Sequence of chain 5.A:
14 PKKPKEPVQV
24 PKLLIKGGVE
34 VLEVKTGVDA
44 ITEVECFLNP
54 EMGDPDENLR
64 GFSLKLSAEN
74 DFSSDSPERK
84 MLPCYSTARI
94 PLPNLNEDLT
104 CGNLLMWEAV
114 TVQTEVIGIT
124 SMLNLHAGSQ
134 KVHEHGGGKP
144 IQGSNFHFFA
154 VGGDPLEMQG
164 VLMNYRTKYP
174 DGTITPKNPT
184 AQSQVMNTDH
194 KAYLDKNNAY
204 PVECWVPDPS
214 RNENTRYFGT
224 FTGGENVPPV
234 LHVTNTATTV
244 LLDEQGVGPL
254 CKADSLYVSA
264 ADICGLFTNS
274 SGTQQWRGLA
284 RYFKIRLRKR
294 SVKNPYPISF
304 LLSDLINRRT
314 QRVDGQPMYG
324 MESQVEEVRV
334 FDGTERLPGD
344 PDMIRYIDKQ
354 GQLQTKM

This small molecule binds to this protein.
Small molecule (SMILES): CC(=O)N[C@H]1[C@H]([C@H](O)[C@H](O)CO)O[C@@](O[C@H](CO)[C@@H](O)[C@@H]2O[C@@H](C(=O)O)C[C@H](O)[C@H]2NC(C)=O)(C(=O)O)C[C@@H]1O

Sequence of chain 5.E:
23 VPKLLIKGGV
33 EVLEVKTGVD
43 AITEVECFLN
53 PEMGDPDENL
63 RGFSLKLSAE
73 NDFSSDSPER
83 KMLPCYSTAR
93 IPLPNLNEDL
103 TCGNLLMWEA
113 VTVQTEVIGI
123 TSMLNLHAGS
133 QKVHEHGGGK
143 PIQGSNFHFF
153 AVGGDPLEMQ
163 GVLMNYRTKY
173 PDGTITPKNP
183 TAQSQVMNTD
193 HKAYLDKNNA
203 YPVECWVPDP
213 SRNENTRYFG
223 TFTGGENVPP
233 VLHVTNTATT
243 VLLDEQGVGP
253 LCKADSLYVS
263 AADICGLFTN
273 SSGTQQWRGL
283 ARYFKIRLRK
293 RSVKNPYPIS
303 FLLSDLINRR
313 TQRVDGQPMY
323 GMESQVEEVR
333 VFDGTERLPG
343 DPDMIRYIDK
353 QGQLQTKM

Sequence of chain 5.D:
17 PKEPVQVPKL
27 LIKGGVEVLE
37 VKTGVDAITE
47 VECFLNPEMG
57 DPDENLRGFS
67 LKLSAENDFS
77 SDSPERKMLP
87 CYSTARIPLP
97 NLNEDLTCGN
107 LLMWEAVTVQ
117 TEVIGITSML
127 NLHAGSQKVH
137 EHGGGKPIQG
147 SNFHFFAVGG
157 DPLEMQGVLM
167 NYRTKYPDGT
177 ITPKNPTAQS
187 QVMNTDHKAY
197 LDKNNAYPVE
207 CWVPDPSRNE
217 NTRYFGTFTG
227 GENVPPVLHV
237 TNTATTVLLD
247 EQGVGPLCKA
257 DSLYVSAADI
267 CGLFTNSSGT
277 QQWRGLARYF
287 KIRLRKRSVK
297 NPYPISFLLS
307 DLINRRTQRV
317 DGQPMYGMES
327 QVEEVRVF

Binding-site contacts:
Ligand atom C9 contacts residue LEU67 of chain 5.E at 4.0 Å (hydrophobic).
Ligand atom C6 contacts residue LYS68 of chain 5.E at 4.0 Å.
Ligand atom C11 contacts residue GLN278 of chain 5.E at 3.5 Å.
Ligand atom C9 contacts residue LYS68 of chain 5.E at 3.8 Å.
Ligand atom O8 contacts residue THR276 of chain 5.E at 4.0 Å.
Ligand atom O10 contacts residue LEU62 of chain 5.E at 2.8 Å.
Ligand atom O1B contacts residue LYS68 of chain 5.E at 3.1 Å.
Ligand atom C1 contacts residue THR276 of chain 5.E at 3.3 Å.
Ligand atom O9 contacts residue GLN278 of chain 5.E at 4.0 Å.
Ligand atom C10 contacts residue GLN278 of chain 5.E at 4.0 Å.
Ligand atom C6 contacts residue ASN272 of chain 5.E at 3.7 Å.
Ligand atom C11 contacts residue PHE270 of chain 5.E at 3.9 Å (hydrophobic).
Ligand atom C10 contacts residue ASN272 of chain 5.E at 3.9 Å.
Ligand atom O9 contacts residue LYS68 of chain 5.E at 2.9 Å (salt-bridge).
Ligand atom O1A contacts residue ASN272 of chain 5.E at 3.6 Å.
Ligand atom C11 contacts residue ASN272 of chain 5.E at 3.5 Å.
Ligand atom O9 contacts residue LEU67 of chain 5.E at 3.1 Å.
Ligand atom O1B contacts residue THR276 of chain 5.E at 3.4 Å (h-bond).
Ligand atom O7 contacts residue LEU62 of chain 5.E at 3.3 Å.
Ligand atom C8 contacts residue GLN278 of chain 5.E at 3.7 Å.
Ligand atom C7 contacts residue LEU62 of chain 5.E at 3.8 Å (hydrophobic).
Ligand atom C11 contacts residue THR276 of chain 5.E at 3.4 Å.
Ligand atom C11 contacts residue PHE75 of chain 5.A at 3.5 Å (hydrophobic).
Ligand atom O8 contacts residue LYS68 of chain 5.E at 3.3 Å.
Ligand atom N5 contacts residue GLN278 of chain 5.E at 3.7 Å.
Ligand atom C11 contacts residue LEU62 of chain 5.E at 3.5 Å (hydrophobic).
Ligand atom O1A contacts residue THR276 of chain 5.E at 2.6 Å (h-bond).
Ligand atom O1A contacts residue LYS68 of chain 5.E at 3.8 Å.
Ligand atom O10 contacts residue PHE75 of chain 5.A at 3.9 Å.
Ligand atom C7 contacts residue GLN278 of chain 5.E at 3.9 Å.
Ligand atom C9 contacts residue GLN278 of chain 5.E at 3.3 Å.
Ligand atom C1 contacts residue LYS68 of chain 5.E at 3.8 Å.
Ligand atom O1B contacts residue SER274 of chain 5.E at 3.3 Å (h-bond).
Ligand atom O8 contacts residue GLN278 of chain 5.E at 3.5 Å (h-bond).
Ligand atom N5 contacts residue ASN272 of chain 5.E at 3.2 Å (h-bond).
Ligand atom C11 contacts residue HIS138 of chain 5.D at 3.5 Å.
Ligand atom N5 contacts residue LEU62 of chain 5.E at 3.9 Å.
Ligand atom C10 contacts residue LEU62 of chain 5.E at 3.1 Å (hydrophobic).
Ligand atom O8 contacts residue ASN272 of chain 5.E at 3.5 Å (h-bond).
Ligand atom C11 contacts residue PHE65 of chain 5.E at 3.7 Å (hydrophobic).